Sequence of chain 2.B:
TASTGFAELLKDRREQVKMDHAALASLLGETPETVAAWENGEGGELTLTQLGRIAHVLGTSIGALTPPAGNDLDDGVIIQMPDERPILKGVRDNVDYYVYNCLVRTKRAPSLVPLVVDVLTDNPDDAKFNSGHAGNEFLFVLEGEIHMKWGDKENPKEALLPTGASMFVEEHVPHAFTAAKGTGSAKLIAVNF

The protein below binds the small molecule below.
Small molecule (SMILES): C[C@H](O)CP(=O)(O)O

Sequence of chain 2.A:
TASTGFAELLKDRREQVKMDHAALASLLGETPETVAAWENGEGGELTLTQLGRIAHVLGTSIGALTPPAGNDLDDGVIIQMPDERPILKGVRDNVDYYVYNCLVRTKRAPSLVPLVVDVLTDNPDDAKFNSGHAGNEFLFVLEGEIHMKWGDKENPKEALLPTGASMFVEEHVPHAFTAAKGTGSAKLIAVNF

Binding-site contacts:
Ligand atom C1 contacts residue FE21 of chain 2.D at 4.2 Å.
Ligand atom C3 contacts residue TYR103 of chain 2.A at 4.1 Å (hydrophobic).
Ligand atom C3 contacts residue GLU142 of chain 2.A at 3.8 Å.
Ligand atom O6 contacts residue FE21 of chain 2.D at 2.3 Å.
Ligand atom P1 contacts residue LYS23 of chain 2.B at 4.1 Å.
Ligand atom O15 contacts residue LYS23 of chain 2.B at 2.6 Å (salt-bridge).
Ligand atom O14 contacts residue FE21 of chain 2.D at 2.1 Å.
Ligand atom P1 contacts residue FE21 of chain 2.D at 3.2 Å.
Ligand atom O15 contacts residue NO1 of chain 2.E at 4.0 Å.
Ligand atom C2 contacts residue FE21 of chain 2.D at 3.5 Å.
Ligand atom C3 contacts residue PHE182 of chain 2.A at 4.0 Å (hydrophobic).
Ligand atom O14 contacts residue HIS180 of chain 2.A at 3.5 Å (h-bond).
Ligand atom O13 contacts residue FE21 of chain 2.D at 3.9 Å.
Ligand atom O13 contacts residue TYR103 of chain 2.A at 3.6 Å.
Ligand atom O15 contacts residue TYR105 of chain 2.A at 3.2 Å (h-bond).
Ligand atom C2 contacts residue NO1 of chain 2.E at 3.4 Å.
Ligand atom O14 contacts residue HIS138 of chain 2.A at 3.1 Å (h-bond).
Ligand atom O14 contacts residue GLU142 of chain 2.A at 4.0 Å.
Ligand atom O14 contacts residue ASN135 of chain 2.A at 4.0 Å.
Ligand atom O6 contacts residue HIS180 of chain 2.A at 3.3 Å (h-bond).
Ligand atom P1 contacts residue ASN135 of chain 2.A at 3.9 Å.
Ligand atom O14 contacts residue NO1 of chain 2.E at 2.2 Å (h-bond).
Ligand atom C3 contacts residue FE21 of chain 2.D at 3.3 Å.
Ligand atom C1 contacts residue PHE182 of chain 2.A at 3.8 Å (hydrophobic).
Ligand atom P1 contacts residue NO1 of chain 2.E at 3.4 Å.
Ligand atom O13 contacts residue HIS180 of chain 2.A at 4.3 Å.
Ligand atom C2 contacts residue TYR105 of chain 2.A at 4.3 Å (hydrophobic).
Ligand atom O15 contacts residue FE21 of chain 2.D at 4.4 Å.
Ligand atom C3 contacts residue HIS180 of chain 2.A at 4.2 Å.
Ligand atom P1 contacts residue TYR105 of chain 2.A at 4.1 Å.
Ligand atom C1 contacts residue GLU142 of chain 2.A at 3.8 Å.
Ligand atom C3 contacts residue NO1 of chain 2.E at 3.8 Å.
Ligand atom C1 contacts residue TYR103 of chain 2.A at 4.2 Å (hydrophobic).
Ligand atom O13 contacts residue ARG97 of chain 2.A at 3.9 Å.
Ligand atom O6 contacts residue GLU142 of chain 2.A at 2.6 Å (salt-bridge).
Ligand atom O6 contacts residue PHE182 of chain 2.A at 3.9 Å.
Ligand atom O13 contacts residue ASN135 of chain 2.A at 2.8 Å (h-bond).
Ligand atom P1 contacts residue TYR103 of chain 2.A at 4.2 Å.
Ligand atom O6 contacts residue NO1 of chain 2.E at 3.0 Å (h-bond).
Ligand atom C2 contacts residue TYR103 of chain 2.A at 4.0 Å (hydrophobic).